Binding-site contacts:
Ligand atom C6 contacts residue SER24 of chain 1.A at 3.2 Å.
Ligand atom C7 contacts residue SER22 of chain 1.A at 4.4 Å.
Ligand atom C5 contacts residue SER24 of chain 1.A at 4.0 Å.
Ligand atom C8 contacts residue ASN42 of chain 1.A at 3.2 Å.
Ligand atom C4 contacts residue ASN42 of chain 1.A at 4.2 Å.
Ligand atom O6 contacts residue SER24 of chain 1.A at 3.5 Å (h-bond).
Ligand atom C8 contacts residue SER22 of chain 1.A at 3.6 Å.
Ligand atom O7 contacts residue ASN42 of chain 1.A at 4.0 Å.
Ligand atom C8 contacts residue TRP23 of chain 1.A at 4.4 Å (hydrophobic).
Ligand atom C1 contacts residue ASN42 of chain 1.A at 1.4 Å.
Ligand atom O5 contacts residue SER24 of chain 1.A at 3.6 Å.
Ligand atom O7 contacts residue ARG74 of chain 1.A at 3.8 Å.
Ligand atom N2 contacts residue SER22 of chain 1.A at 4.1 Å.
Ligand atom C8 contacts residue ALA45 of chain 1.A at 4.3 Å (hydrophobic).
Ligand atom C8 contacts residue ARG74 of chain 1.A at 3.8 Å.
Ligand atom C7 contacts residue ARG74 of chain 1.A at 3.8 Å.
Ligand atom C8 contacts residue ASP43 of chain 1.A at 3.8 Å.
Ligand atom C8 contacts residue SER44 of chain 1.A at 4.4 Å.
Ligand atom O6 contacts residue SER22 of chain 1.A at 3.6 Å.
Ligand atom C3 contacts residue ASN42 of chain 1.A at 3.7 Å.
Ligand atom C2 contacts residue ASN42 of chain 1.A at 2.5 Å.
Ligand atom C5 contacts residue ASN42 of chain 1.A at 3.7 Å.
Ligand atom O5 contacts residue ASN42 of chain 1.A at 2.4 Å (h-bond).
Ligand atom N2 contacts residue ASN42 of chain 1.A at 2.9 Å (h-bond).
Ligand atom N2 contacts residue ASP43 of chain 1.A at 4.4 Å.
Ligand atom C7 contacts residue ASN42 of chain 1.A at 3.2 Å.

The protein below binds the small molecule below.
Small molecule (SMILES): CC(=O)N[C@H]1[C@H](O[C@H]2[C@H](O)[C@@H](NC(C)=O)CO[C@@H]2CO)O[C@H](CO)[C@@H](O)[C@@H]1O

Sequence of chain 1.A:
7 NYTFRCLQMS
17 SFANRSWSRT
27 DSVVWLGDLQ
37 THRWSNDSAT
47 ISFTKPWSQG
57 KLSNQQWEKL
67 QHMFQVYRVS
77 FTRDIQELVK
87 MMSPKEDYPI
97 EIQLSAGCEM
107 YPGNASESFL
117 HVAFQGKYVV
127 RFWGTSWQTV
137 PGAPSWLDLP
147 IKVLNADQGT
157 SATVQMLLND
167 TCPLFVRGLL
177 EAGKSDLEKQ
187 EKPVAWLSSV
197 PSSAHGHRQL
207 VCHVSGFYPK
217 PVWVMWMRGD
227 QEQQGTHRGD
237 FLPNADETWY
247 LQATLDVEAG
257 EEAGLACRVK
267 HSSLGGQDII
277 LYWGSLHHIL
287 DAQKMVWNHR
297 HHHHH